Binding-site contacts:
Ligand atom O9 contacts residue HIS183 of chain 1.A at 3.1 Å (h-bond).
Ligand atom C9 contacts residue GLU190 of chain 1.A at 3.2 Å.
Ligand atom C9 contacts residue LEU194 of chain 1.A at 3.9 Å (hydrophobic).
Ligand atom N5 contacts residue TRP153 of chain 1.A at 4.0 Å.
Ligand atom O1B contacts residue ASN137 of chain 1.A at 3.8 Å.
Ligand atom C9 contacts residue HIS183 of chain 1.A at 3.5 Å.
Ligand atom O9 contacts residue SER228 of chain 1.A at 2.7 Å (h-bond).
Ligand atom O1B contacts residue LEU226 of chain 1.A at 4.0 Å.
Ligand atom C8 contacts residue TYR98 of chain 1.A at 3.7 Å (hydrophobic).
Ligand atom O1A contacts residue SER136 of chain 1.A at 3.8 Å.
Ligand atom C10 contacts residue GLY135 of chain 1.A at 4.1 Å.
Ligand atom C8 contacts residue TRP153 of chain 1.A at 4.0 Å (hydrophobic).
Ligand atom C1 contacts residue ASN137 of chain 1.A at 3.7 Å.
Ligand atom O4 contacts residue GLY135 of chain 1.A at 3.6 Å (h-bond).
Ligand atom C12 contacts residue LEU226 of chain 1.A at 4.4 Å (hydrophobic).
Ligand atom C7 contacts residue TRP153 of chain 1.A at 3.7 Å (hydrophobic).
Ligand atom O8 contacts residue LEU226 of chain 1.A at 3.8 Å.
Ligand atom O9 contacts residue TYR98 of chain 1.A at 2.7 Å (h-bond).
Ligand atom C9 contacts residue SER228 of chain 1.A at 4.1 Å.
Ligand atom C11 contacts residue TRP153 of chain 1.A at 3.9 Å (hydrophobic).
Ligand atom C9 contacts residue TYR98 of chain 1.A at 3.6 Å (hydrophobic).
Ligand atom C6 contacts residue TRP153 of chain 1.A at 4.1 Å (hydrophobic).
Ligand atom C11 contacts residue GLY135 of chain 1.A at 4.1 Å.
Ligand atom O9 contacts residue GLU190 of chain 1.A at 2.8 Å (salt-bridge).
Ligand atom O7 contacts residue LEU194 of chain 1.A at 3.9 Å.
Ligand atom C10 contacts residue LEU194 of chain 1.A at 4.3 Å (hydrophobic).
Ligand atom C5 contacts residue GLY135 of chain 1.A at 3.9 Å.
Ligand atom C11 contacts residue THR155 of chain 1.A at 3.8 Å.
Ligand atom O1B contacts residue SER136 of chain 1.A at 2.9 Å (h-bond).
Ligand atom C6 contacts residue GLY135 of chain 1.A at 4.4 Å.
Ligand atom O1A contacts residue ASN137 of chain 1.A at 3.0 Å (h-bond).
Ligand atom C1 contacts residue SER136 of chain 1.A at 3.7 Å.
Ligand atom C11 contacts residue GLY134 of chain 1.A at 3.8 Å.
Ligand atom C10 contacts residue TRP153 of chain 1.A at 4.1 Å (hydrophobic).
Ligand atom O8 contacts residue TRP153 of chain 1.A at 3.4 Å.
Ligand atom C9 contacts residue TRP153 of chain 1.A at 4.3 Å (hydrophobic).
Ligand atom O10 contacts residue LEU194 of chain 1.A at 3.2 Å.
Ligand atom O8 contacts residue TYR98 of chain 1.A at 2.7 Å (h-bond).
Ligand atom N5 contacts residue GLY135 of chain 1.A at 3.1 Å (h-bond).
Ligand atom C4 contacts residue GLY135 of chain 1.A at 3.5 Å.

Sequence of chain 1.A:
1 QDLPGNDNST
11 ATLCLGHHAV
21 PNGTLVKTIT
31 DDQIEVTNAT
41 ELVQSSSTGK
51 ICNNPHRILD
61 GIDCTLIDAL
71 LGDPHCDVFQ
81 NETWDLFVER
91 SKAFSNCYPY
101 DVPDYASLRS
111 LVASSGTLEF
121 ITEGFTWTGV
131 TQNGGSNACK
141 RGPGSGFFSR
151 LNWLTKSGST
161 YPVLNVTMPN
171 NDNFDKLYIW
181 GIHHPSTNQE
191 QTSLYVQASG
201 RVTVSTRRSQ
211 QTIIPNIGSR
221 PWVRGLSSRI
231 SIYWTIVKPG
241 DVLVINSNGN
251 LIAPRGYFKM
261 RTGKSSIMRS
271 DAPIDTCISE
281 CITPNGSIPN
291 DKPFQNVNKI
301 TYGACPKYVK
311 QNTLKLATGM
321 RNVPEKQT

A protein and the small-molecule ligand that binds it are described below.
Small molecule (SMILES): CO[C@]1(C(=O)O)C[C@H](O)[C@@H](NC(C)=O)[C@H]([C@H](O)[C@H](O)CO)O1